This small molecule binds to this protein.
Small molecule (SMILES): CC(=O)N[C@H]1[C@H](O[C@H]2[C@H](O)[C@@H](NC(C)=O)CO[C@@H]2CO)O[C@H](CO)[C@@H](O)[C@@H]1O

Sequence of chain 1.E:
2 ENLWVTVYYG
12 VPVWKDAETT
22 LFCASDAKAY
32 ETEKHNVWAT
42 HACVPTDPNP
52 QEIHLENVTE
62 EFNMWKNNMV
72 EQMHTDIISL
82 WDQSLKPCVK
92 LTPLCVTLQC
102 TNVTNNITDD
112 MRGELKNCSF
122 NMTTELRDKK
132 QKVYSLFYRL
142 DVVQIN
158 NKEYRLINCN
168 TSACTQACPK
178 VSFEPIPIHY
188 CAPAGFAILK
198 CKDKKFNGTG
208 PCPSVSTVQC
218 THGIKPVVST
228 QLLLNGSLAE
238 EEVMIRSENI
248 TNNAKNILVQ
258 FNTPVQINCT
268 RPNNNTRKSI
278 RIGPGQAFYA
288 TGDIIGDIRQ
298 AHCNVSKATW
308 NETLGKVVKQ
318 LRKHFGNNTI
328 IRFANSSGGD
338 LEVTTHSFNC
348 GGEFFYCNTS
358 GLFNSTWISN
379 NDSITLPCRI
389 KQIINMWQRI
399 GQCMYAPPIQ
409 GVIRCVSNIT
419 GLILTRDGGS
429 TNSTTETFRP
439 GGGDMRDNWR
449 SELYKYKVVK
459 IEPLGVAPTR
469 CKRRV

Binding-site contacts:
Ligand atom C8 contacts residue HIS299 of chain 1.E at 4.0 Å.
Ligand atom C8 contacts residue ASN265 of chain 1.E at 4.3 Å.
Ligand atom O7 contacts residue ARG412 of chain 1.E at 3.2 Å (salt-bridge).
Ligand atom O7 contacts residue ASN301 of chain 1.E at 2.8 Å (h-bond).
Ligand atom C1 contacts residue HIS299 of chain 1.E at 4.3 Å.
Ligand atom O5 contacts residue ASN301 of chain 1.E at 2.4 Å (h-bond).
Ligand atom C3 contacts residue ASN301 of chain 1.E at 3.8 Å.
Ligand atom C4 contacts residue ASN301 of chain 1.E at 4.2 Å.
Ligand atom N2 contacts residue HIS299 of chain 1.E at 3.3 Å (h-bond).
Ligand atom C2 contacts residue HIS299 of chain 1.E at 4.1 Å.
Ligand atom C7 contacts residue ARG412 of chain 1.E at 3.8 Å.
Ligand atom C1 contacts residue ASN301 of chain 1.E at 1.4 Å.
Ligand atom C8 contacts residue THR267 of chain 1.E at 3.6 Å.
Ligand atom O7 contacts residue ASN265 of chain 1.E at 4.4 Å.
Ligand atom C7 contacts residue HIS299 of chain 1.E at 4.1 Å.
Ligand atom C7 contacts residue ASN301 of chain 1.E at 3.0 Å.
Ligand atom C6 contacts residue THR383 of chain 1.E at 4.1 Å.
Ligand atom N2 contacts residue ASN301 of chain 1.E at 2.9 Å (h-bond).
Ligand atom C5 contacts residue THR383 of chain 1.E at 4.2 Å.
Ligand atom C3 contacts residue HIS299 of chain 1.E at 4.1 Å.
Ligand atom C8 contacts residue ASN301 of chain 1.E at 4.3 Å.
Ligand atom O6 contacts residue THR383 of chain 1.E at 3.6 Å (h-bond).
Ligand atom C2 contacts residue ASN301 of chain 1.E at 2.5 Å.
Ligand atom C8 contacts residue ARG412 of chain 1.E at 3.5 Å.
Ligand atom O5 contacts residue THR383 of chain 1.E at 4.1 Å.
Ligand atom C5 contacts residue ASN301 of chain 1.E at 3.7 Å.